Sequence of chain 34.E:
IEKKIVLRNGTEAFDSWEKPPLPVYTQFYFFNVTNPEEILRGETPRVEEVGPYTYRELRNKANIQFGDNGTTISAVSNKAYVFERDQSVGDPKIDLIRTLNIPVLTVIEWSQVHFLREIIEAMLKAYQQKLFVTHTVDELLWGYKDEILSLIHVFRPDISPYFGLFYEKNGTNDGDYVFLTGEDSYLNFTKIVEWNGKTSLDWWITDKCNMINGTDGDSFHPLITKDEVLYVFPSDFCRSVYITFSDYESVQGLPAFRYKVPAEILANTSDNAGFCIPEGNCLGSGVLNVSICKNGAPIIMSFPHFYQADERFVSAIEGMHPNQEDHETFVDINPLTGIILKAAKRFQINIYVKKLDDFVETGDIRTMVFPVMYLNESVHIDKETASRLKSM

This small molecule binds to this protein.
Small molecule (SMILES): CC(=O)N[C@H]1[C@H](O[C@H]2[C@H](O)[C@@H](NC(C)=O)CO[C@@H]2CO)O[C@H](CO)[C@@H](O[C@@H]2O[C@H](CO)[C@@H](O)[C@H](O)[C@@H]2O)[C@@H]1O

Binding-site contacts:
Ligand atom C4 contacts residue MET223 of chain 34.E at 4.0 Å (hydrophobic).
Ligand atom C8 contacts residue SER252 of chain 34.E at 3.4 Å.
Ligand atom C1 contacts residue LYS220 of chain 34.E at 4.2 Å.
Ligand atom C6 contacts residue ASP283 of chain 34.E at 3.8 Å.
Ligand atom N2 contacts residue LYS220 of chain 34.E at 4.1 Å.
Ligand atom O3 contacts residue ASP283 of chain 34.E at 4.3 Å.
Ligand atom O7 contacts residue ARG251 of chain 34.E at 4.3 Å.
Ligand atom C7 contacts residue SER252 of chain 34.E at 3.5 Å.
Ligand atom O4 contacts residue LYS220 of chain 34.E at 4.2 Å.
Ligand atom C4 contacts residue ASN225 of chain 34.E at 4.2 Å.
Ligand atom O5 contacts residue LYS220 of chain 34.E at 3.4 Å.
Ligand atom C1 contacts residue LYS220 of chain 34.E at 4.0 Å.
Ligand atom C3 contacts residue ASN225 of chain 34.E at 3.8 Å.
Ligand atom C2 contacts residue LYS220 of chain 34.E at 3.7 Å.
Ligand atom C1 contacts residue ASN225 of chain 34.E at 1.4 Å.
Ligand atom O5 contacts residue ASN225 of chain 34.E at 2.3 Å (h-bond).
Ligand atom C7 contacts residue ARG251 of chain 34.E at 4.0 Å.
Ligand atom C3 contacts residue LYS220 of chain 34.E at 4.1 Å.
Ligand atom C7 contacts residue ASN225 of chain 34.E at 3.2 Å.
Ligand atom C5 contacts residue MET223 of chain 34.E at 4.0 Å (hydrophobic).
Ligand atom C8 contacts residue ARG251 of chain 34.E at 3.5 Å.
Ligand atom C7 contacts residue MET223 of chain 34.E at 3.6 Å (hydrophobic).
Ligand atom O7 contacts residue SER252 of chain 34.E at 2.9 Å (h-bond).
Ligand atom O7 contacts residue MET223 of chain 34.E at 3.5 Å.
Ligand atom O3 contacts residue LYS220 of chain 34.E at 3.8 Å.
Ligand atom O6 contacts residue ASP283 of chain 34.E at 3.8 Å.
Ligand atom C2 contacts residue ASN225 of chain 34.E at 2.5 Å.
Ligand atom N2 contacts residue ASN225 of chain 34.E at 3.0 Å (h-bond).
Ligand atom O6 contacts residue TYR243 of chain 34.E at 4.0 Å.
Ligand atom O7 contacts residue ASN225 of chain 34.E at 2.9 Å (h-bond).
Ligand atom C5 contacts residue ASN225 of chain 34.E at 3.6 Å.
Ligand atom N2 contacts residue MET223 of chain 34.E at 3.8 Å.
Ligand atom C2 contacts residue ASP283 of chain 34.E at 3.8 Å.
Ligand atom C8 contacts residue MET223 of chain 34.E at 3.3 Å (hydrophobic).
Ligand atom C5 contacts residue LYS220 of chain 34.E at 4.0 Å.
Ligand atom C4 contacts residue LYS220 of chain 34.E at 3.4 Å.
Ligand atom O4 contacts residue MET223 of chain 34.E at 3.7 Å.
Ligand atom O7 contacts residue LYS220 of chain 34.E at 4.0 Å.
Ligand atom C6 contacts residue LYS220 of chain 34.E at 4.0 Å.
Ligand atom C3 contacts residue MET223 of chain 34.E at 3.7 Å (hydrophobic).